Binding-site contacts:
Ligand atom O4 contacts residue ALA482 of chain 2.A at 3.8 Å.
Ligand atom O2 contacts residue ASN402 of chain 2.A at 3.5 Å (h-bond).
Ligand atom O1 contacts residue LYS487 of chain 2.A at 3.3 Å.
Ligand atom O3 contacts residue ALA482 of chain 2.A at 3.1 Å (h-bond).
Ligand atom O6P contacts residue THR403 of chain 2.A at 3.0 Å (h-bond).
Ligand atom P2 contacts residue SER406 of chain 2.A at 3.5 Å.
Ligand atom O4P contacts residue SER401 of chain 2.A at 2.5 Å (h-bond).
Ligand atom C4 contacts residue LEU400 of chain 2.A at 3.3 Å (hydrophobic).
Ligand atom O1 contacts residue GLY488 of chain 2.A at 2.7 Å (h-bond).
Ligand atom O6P contacts residue ARG405 of chain 2.A at 3.6 Å.
Ligand atom O2P contacts residue ASN402 of chain 2.A at 3.0 Å (h-bond).
Ligand atom O5 contacts residue TYR489 of chain 2.A at 3.5 Å (h-bond).
Ligand atom O1P contacts residue LYS454 of chain 2.A at 2.8 Å (salt-bridge).
Ligand atom C1 contacts residue ALA482 of chain 2.A at 3.6 Å (hydrophobic).
Ligand atom P2 contacts residue THR403 of chain 2.A at 3.6 Å.
Ligand atom O4 contacts residue PRO490 of chain 2.A at 3.6 Å.
Ligand atom O5P contacts residue THR403 of chain 2.A at 2.8 Å (h-bond).
Ligand atom C1 contacts residue VAL486 of chain 2.A at 3.6 Å (hydrophobic).
Ligand atom O5 contacts residue GLY488 of chain 2.A at 3.9 Å.
Ligand atom O4 contacts residue HIS481 of chain 2.A at 3.3 Å.
Ligand atom O1P contacts residue ARG457 of chain 2.A at 3.0 Å (salt-bridge).
Ligand atom C3 contacts residue ALA482 of chain 2.A at 3.4 Å (hydrophobic).
Ligand atom C5 contacts residue LEU400 of chain 2.A at 3.9 Å (hydrophobic).
Ligand atom P2 contacts residue ASN402 of chain 2.A at 3.9 Å.
Ligand atom O4P contacts residue SER406 of chain 2.A at 2.6 Å (h-bond).
Ligand atom C5 contacts residue TYR489 of chain 2.A at 3.8 Å (hydrophobic).
Ligand atom P1 contacts residue ARG457 of chain 2.A at 3.7 Å.
Ligand atom P2 contacts residue SER401 of chain 2.A at 3.7 Å.
Ligand atom O3 contacts residue HIS481 of chain 2.A at 3.5 Å.
Ligand atom O5P contacts residue ASN402 of chain 2.A at 2.7 Å (h-bond).
Ligand atom O4 contacts residue LEU400 of chain 2.A at 2.8 Å (h-bond).
Ligand atom C6 contacts residue LEU400 of chain 2.A at 3.5 Å (hydrophobic).
Ligand atom C1 contacts residue GLY488 of chain 2.A at 3.8 Å.
Ligand atom O4P contacts residue ARG405 of chain 2.A at 3.6 Å.
Ligand atom O6 contacts residue SER406 of chain 2.A at 3.6 Å (h-bond).
Ligand atom O3 contacts residue LYS454 of chain 2.A at 3.7 Å.
Ligand atom O4P contacts residue THR403 of chain 2.A at 3.9 Å.
Ligand atom O5P contacts residue SER401 of chain 2.A at 3.7 Å.
Ligand atom O1 contacts residue VAL486 of chain 2.A at 3.9 Å.
Ligand atom O2P contacts residue ARG457 of chain 2.A at 2.7 Å (salt-bridge).

Sequence of chain 2.A:
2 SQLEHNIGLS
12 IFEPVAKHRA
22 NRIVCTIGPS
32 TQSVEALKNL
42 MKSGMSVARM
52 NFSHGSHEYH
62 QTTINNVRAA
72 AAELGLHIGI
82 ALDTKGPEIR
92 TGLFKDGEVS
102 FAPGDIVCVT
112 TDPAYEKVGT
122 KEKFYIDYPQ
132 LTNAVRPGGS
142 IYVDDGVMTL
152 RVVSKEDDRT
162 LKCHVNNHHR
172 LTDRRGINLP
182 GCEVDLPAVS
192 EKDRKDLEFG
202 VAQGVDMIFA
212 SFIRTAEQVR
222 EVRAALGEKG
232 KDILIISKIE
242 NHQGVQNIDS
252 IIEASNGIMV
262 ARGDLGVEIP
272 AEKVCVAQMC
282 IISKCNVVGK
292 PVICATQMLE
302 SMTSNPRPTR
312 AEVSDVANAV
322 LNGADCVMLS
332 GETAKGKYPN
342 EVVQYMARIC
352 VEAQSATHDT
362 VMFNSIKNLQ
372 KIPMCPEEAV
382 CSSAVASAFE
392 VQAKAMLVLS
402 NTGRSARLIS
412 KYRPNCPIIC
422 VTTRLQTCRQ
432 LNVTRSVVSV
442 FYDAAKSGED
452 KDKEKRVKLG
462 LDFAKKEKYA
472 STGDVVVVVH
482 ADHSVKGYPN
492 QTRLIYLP

The small molecule below binds the protein below.
Small molecule (SMILES): O=P(O)(O)OC[C@H]1O[C@@](CO)(OP(=O)(O)O)[C@@H](O)[C@@H]1O